Binding-site contacts:
Ligand atom CB contacts residue ASP77 of chain 1.A at 3.3 Å.
Ligand atom N contacts residue TYR99 of chain 1.A at 2.9 Å (h-bond).
Ligand atom CA contacts residue TYR7 of chain 1.A at 3.3 Å (hydrophobic).
Ligand atom CE1 contacts residue TRP147 of chain 1.A at 3.5 Å (hydrophobic).
Ligand atom CB contacts residue SER93 of chain 1.C at 3.2 Å.
Ligand atom N contacts residue GLN49 of chain 1.D at 2.9 Å (h-bond).
Ligand atom CD1 contacts residue TRP147 of chain 1.A at 3.5 Å (hydrophobic).
Ligand atom CG1 contacts residue GLU63 of chain 1.A at 3.3 Å.
Ligand atom N contacts residue ASP77 of chain 1.A at 2.8 Å (salt-bridge).
Ligand atom CG2 contacts residue TYR7 of chain 1.A at 3.5 Å (hydrophobic).
Ligand atom CG2 contacts residue ASP29 of chain 1.D at 3.3 Å.
Ligand atom OE1 contacts residue GLN94 of chain 1.C at 3.4 Å.
Ligand atom CA contacts residue TYR99 of chain 1.A at 3.5 Å (hydrophobic).
Ligand atom N contacts residue GLU63 of chain 1.A at 3.3 Å (salt-bridge).
Ligand atom OG1 contacts residue ASP29 of chain 1.D at 2.7 Å (salt-bridge).
Ligand atom O contacts residue HIS70 of chain 1.A at 3.4 Å.
Ligand atom O contacts residue TYR159 of chain 1.A at 2.4 Å (h-bond).
Ligand atom O contacts residue SER96 of chain 1.D at 2.8 Å (h-bond).
Ligand atom O contacts residue LYS146 of chain 1.A at 3.3 Å (salt-bridge).
Ligand atom O contacts residue TYR7 of chain 1.A at 3.5 Å.
Ligand atom CA contacts residue GLN49 of chain 1.D at 3.2 Å.
Ligand atom O contacts residue GLN49 of chain 1.D at 3.3 Å (h-bond).
Ligand atom OG1 contacts residue LYS146 of chain 1.A at 2.8 Å (salt-bridge).
Ligand atom O contacts residue LYS66 of chain 1.A at 3.4 Å.
Ligand atom N contacts residue TRP167 of chain 1.A at 3.5 Å.
Ligand atom O contacts residue TRP147 of chain 1.A at 3.0 Å (h-bond).
Ligand atom CD1 contacts residue ARG97 of chain 1.A at 3.3 Å.
Ligand atom O contacts residue LYS66 of chain 1.A at 3.3 Å (salt-bridge).
Ligand atom CZ contacts residue VAL152 of chain 1.A at 3.5 Å (hydrophobic).
Ligand atom CD1 contacts residue VAL67 of chain 1.A at 3.5 Å (hydrophobic).
Ligand atom N contacts residue TYR171 of chain 1.A at 2.8 Å (h-bond).
Ligand atom OXT contacts residue THR143 of chain 1.A at 2.4 Å (h-bond).
Ligand atom CD1 contacts residue TRP147 of chain 1.A at 3.5 Å (hydrophobic).
Ligand atom CA contacts residue GLU63 of chain 1.A at 3.4 Å.
Ligand atom CD2 contacts residue TYR159 of chain 1.A at 3.4 Å (hydrophobic).
Ligand atom CZ contacts residue GLN155 of chain 1.A at 3.5 Å.
Ligand atom N contacts residue TYR7 of chain 1.A at 2.9 Å (h-bond).
Ligand atom CB contacts residue TYR99 of chain 1.A at 3.2 Å (hydrophobic).
Ligand atom C contacts residue SER93 of chain 1.C at 3.5 Å.
Ligand atom C contacts residue GLN49 of chain 1.D at 3.5 Å.

A protein and the small-molecule ligand that binds it are described below.
Small molecule (SMILES): CC[C@H](C)[C@H](NC(=O)CN)C(=O)N[C@@H](CC(C)C)C(=O)N[C@@H](CCC(=O)O)C(=O)N[C@@H](Cc1ccccc1)C(=O)N[C@H](C(=O)N[C@@H](Cc1ccccc1)C(=O)N[C@H](C(=O)N[C@@H](CC(C)C)C(=O)O)[C@@H](C)O)C(C)C

Sequence of chain 1.D:
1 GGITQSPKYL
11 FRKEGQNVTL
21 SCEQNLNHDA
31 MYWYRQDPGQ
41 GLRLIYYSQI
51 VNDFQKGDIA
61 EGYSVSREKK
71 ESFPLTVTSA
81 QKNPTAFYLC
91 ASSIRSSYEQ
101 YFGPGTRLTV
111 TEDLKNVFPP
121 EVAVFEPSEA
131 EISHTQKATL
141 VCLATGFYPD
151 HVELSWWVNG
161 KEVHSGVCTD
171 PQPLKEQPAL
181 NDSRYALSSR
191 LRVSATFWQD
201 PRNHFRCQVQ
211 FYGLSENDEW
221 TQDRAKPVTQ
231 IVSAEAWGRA

Sequence of chain 1.A:
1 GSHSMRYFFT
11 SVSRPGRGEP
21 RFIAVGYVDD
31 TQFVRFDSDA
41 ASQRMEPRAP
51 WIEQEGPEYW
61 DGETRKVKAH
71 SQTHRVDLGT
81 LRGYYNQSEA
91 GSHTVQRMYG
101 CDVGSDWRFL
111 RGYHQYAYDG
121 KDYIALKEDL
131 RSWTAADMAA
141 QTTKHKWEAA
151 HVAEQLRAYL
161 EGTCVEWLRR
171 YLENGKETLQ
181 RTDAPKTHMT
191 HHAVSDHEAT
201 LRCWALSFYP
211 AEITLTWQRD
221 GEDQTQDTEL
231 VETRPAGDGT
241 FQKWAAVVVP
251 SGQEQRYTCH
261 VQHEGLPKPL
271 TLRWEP

Sequence of chain 1.C:
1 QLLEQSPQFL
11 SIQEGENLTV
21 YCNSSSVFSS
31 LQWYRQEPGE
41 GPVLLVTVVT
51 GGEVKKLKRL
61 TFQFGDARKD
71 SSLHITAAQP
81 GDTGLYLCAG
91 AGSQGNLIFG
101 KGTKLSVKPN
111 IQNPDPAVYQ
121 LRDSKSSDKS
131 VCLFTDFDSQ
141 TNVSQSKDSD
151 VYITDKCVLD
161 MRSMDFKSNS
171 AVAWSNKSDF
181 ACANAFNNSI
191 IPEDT